Sequence of chain 1.D:
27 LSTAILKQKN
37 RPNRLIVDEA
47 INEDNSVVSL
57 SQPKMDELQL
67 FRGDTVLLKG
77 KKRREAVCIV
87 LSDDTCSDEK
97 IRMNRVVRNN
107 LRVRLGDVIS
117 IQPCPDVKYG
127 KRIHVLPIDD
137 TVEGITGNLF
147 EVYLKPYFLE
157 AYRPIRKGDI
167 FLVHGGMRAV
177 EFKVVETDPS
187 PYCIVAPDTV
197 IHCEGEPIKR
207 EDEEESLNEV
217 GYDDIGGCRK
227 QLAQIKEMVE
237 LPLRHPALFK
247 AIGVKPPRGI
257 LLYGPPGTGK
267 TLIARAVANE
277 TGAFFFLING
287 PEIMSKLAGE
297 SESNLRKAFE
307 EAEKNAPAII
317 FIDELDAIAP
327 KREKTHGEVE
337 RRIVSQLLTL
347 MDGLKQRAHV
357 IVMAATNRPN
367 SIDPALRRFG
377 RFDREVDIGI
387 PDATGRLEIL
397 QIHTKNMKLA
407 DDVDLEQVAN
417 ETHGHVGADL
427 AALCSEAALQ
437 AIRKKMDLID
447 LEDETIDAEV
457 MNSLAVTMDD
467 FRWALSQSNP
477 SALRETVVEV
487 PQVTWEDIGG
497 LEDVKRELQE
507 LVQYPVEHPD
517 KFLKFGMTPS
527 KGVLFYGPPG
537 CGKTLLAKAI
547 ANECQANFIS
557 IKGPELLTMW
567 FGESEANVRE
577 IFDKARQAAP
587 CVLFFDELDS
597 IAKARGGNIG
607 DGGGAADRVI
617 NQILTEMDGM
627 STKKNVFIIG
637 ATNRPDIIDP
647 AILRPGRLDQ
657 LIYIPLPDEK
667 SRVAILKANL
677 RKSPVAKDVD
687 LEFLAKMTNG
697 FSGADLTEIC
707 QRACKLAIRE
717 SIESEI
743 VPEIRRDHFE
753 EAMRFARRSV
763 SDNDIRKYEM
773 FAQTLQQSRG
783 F

A small-molecule ligand and the protein it binds are described below.
Small molecule (SMILES): Nc1ncnc2c1ncn2[C@@H]1O[C@H](COP(=O)(O)OP(=O)(O)OP(O)(O)=S)[C@@H](O)[C@H]1O

Binding-site contacts:
Ligand atom S1G contacts residue PRO651 of chain 1.C at 3.5 Å.
Ligand atom O2B contacts residue GLY536 of chain 1.D at 3.6 Å (h-bond).
Ligand atom S1G contacts residue GLY536 of chain 1.D at 3.6 Å.
Ligand atom O3A contacts residue GLY538 of chain 1.D at 3.4 Å (h-bond).
Ligand atom O2' contacts residue ASN675 of chain 1.D at 3.6 Å (h-bond).
Ligand atom N1 contacts residue GLY495 of chain 1.D at 3.0 Å (h-bond).
Ligand atom O2A contacts residue GLY538 of chain 1.D at 3.2 Å.
Ligand atom O3A contacts residue CYS537 of chain 1.D at 3.6 Å.
Ligand atom O2B contacts residue LYS539 of chain 1.D at 3.0 Å (salt-bridge).
Ligand atom O2A contacts residue LYS539 of chain 1.D at 3.2 Å (salt-bridge).
Ligand atom O1B contacts residue LYS539 of chain 1.D at 3.6 Å.
Ligand atom N1 contacts residue ILE494 of chain 1.D at 3.6 Å.
Ligand atom N7 contacts residue CYS537 of chain 1.D at 3.2 Å.
Ligand atom C2 contacts residue ASP493 of chain 1.D at 3.2 Å.
Ligand atom PG contacts residue GLY536 of chain 1.D at 3.7 Å.
Ligand atom O2A contacts residue LEU541 of chain 1.D at 3.1 Å (h-bond).
Ligand atom O2B contacts residue CYS537 of chain 1.D at 3.1 Å (h-bond).
Ligand atom O2A contacts residue THR540 of chain 1.D at 2.8 Å (h-bond).
Ligand atom N1 contacts residue ASP493 of chain 1.D at 3.5 Å (salt-bridge).
Ligand atom O1A contacts residue MG1 of chain 1.V at 3.3 Å.
Ligand atom C1' contacts residue THR703 of chain 1.D at 3.3 Å.
Ligand atom O2B contacts residue GLY538 of chain 1.D at 3.2 Å (h-bond).
Ligand atom S1G contacts residue ARG781 of chain 1.C at 3.3 Å (salt-bridge).
Ligand atom O1B contacts residue MG1 of chain 1.V at 3.0 Å.
Ligand atom N6 contacts residue GLY495 of chain 1.D at 3.4 Å (h-bond).
Ligand atom O1B contacts residue THR540 of chain 1.D at 2.9 Å (h-bond).
Ligand atom O1A contacts residue THR540 of chain 1.D at 3.0 Å (h-bond).
Ligand atom O3G contacts residue ASN639 of chain 1.D at 3.3 Å (h-bond).
Ligand atom N1 contacts residue ILE671 of chain 1.D at 3.6 Å.
Ligand atom C4 contacts residue LEU541 of chain 1.D at 3.5 Å (hydrophobic).
Ligand atom N7 contacts residue GLY538 of chain 1.D at 3.3 Å (h-bond).
Ligand atom N3 contacts residue ASN675 of chain 1.D at 3.4 Å (h-bond).
Ligand atom O2G contacts residue MG1 of chain 1.V at 2.6 Å.
Ligand atom O3B contacts residue GLY536 of chain 1.D at 2.8 Å (h-bond).
Ligand atom O3G contacts residue ARG781 of chain 1.C at 2.8 Å (salt-bridge).
Ligand atom N6 contacts residue ILE671 of chain 1.D at 3.6 Å.
Ligand atom PB contacts residue GLY536 of chain 1.D at 3.6 Å.
Ligand atom O2' contacts residue THR703 of chain 1.D at 3.2 Å (h-bond).
Ligand atom C2 contacts residue ASN675 of chain 1.D at 3.6 Å.
Ligand atom O3A contacts residue GLY536 of chain 1.D at 3.5 Å.

Sequence of chain 1.C:
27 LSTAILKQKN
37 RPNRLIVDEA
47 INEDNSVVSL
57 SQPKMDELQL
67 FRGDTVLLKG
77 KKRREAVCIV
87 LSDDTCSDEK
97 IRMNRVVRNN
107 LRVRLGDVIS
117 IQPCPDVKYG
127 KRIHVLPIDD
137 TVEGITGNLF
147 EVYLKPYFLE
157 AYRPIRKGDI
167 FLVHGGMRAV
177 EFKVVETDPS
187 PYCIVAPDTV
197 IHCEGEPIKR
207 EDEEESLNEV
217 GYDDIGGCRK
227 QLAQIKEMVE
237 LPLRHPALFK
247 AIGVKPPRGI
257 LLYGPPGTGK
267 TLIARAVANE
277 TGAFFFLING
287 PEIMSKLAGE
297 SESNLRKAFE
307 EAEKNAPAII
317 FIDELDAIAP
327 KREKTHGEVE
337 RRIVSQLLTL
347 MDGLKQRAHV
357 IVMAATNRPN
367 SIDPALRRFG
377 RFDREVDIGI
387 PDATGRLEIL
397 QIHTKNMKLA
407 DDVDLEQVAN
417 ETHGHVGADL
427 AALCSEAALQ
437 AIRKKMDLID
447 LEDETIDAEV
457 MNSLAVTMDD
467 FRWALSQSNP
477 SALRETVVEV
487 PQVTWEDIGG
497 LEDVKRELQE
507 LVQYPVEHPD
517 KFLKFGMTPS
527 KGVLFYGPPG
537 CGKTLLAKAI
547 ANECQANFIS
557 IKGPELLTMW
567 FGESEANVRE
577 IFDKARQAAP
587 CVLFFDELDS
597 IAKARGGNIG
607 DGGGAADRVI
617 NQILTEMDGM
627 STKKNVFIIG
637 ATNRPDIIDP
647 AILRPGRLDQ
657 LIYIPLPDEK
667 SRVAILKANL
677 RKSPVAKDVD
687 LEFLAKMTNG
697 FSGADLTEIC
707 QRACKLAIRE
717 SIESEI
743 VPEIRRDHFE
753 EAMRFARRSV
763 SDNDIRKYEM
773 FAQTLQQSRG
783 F